A small-molecule ligand and the protein it binds are described below.
Small molecule (SMILES): CCOC(=O)c1c(CSc2ccccc2)n(C)c2cc(Br)c(O)c(CN(C)C)c12

Sequence of chain 1.B:
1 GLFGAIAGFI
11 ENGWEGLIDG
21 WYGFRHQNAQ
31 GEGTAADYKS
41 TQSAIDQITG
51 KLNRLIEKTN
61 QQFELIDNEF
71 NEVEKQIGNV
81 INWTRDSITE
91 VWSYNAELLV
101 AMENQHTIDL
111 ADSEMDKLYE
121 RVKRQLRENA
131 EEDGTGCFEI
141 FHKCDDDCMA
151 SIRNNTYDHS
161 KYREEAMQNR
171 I

Sequence of chain 1.A:
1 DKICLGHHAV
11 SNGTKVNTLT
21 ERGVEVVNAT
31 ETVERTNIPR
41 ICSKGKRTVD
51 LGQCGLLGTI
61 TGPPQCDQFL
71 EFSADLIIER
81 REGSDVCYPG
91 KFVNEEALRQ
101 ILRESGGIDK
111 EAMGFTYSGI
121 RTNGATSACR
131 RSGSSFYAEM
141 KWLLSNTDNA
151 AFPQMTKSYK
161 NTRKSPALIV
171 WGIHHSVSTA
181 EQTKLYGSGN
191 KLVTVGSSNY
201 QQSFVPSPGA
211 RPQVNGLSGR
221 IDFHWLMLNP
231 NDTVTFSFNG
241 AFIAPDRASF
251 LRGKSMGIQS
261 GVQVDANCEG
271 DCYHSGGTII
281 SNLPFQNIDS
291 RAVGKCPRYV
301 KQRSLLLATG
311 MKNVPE

Sequence of chain 1.C:
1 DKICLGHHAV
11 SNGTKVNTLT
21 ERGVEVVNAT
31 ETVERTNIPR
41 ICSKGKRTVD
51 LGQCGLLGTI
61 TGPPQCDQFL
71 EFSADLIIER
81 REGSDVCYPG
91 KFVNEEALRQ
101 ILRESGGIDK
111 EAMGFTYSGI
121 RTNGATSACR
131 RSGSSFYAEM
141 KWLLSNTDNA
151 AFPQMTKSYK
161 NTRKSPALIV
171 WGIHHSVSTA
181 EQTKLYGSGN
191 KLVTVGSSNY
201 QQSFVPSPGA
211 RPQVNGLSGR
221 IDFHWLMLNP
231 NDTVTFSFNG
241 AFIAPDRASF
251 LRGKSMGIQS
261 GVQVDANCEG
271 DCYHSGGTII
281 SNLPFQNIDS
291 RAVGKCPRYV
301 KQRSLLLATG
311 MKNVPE

Sequence of chain 1.D:
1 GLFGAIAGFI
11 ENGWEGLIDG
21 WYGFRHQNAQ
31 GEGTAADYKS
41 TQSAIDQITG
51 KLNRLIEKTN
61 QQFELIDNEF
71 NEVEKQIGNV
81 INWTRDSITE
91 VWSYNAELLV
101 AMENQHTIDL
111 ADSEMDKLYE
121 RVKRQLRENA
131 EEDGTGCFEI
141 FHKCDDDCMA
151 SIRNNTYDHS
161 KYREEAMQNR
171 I

Binding-site contacts:
Ligand atom C26 contacts residue TYR94 of chain 1.B at 3.6 Å (hydrophobic).
Ligand atom C11 contacts residue TYR94 of chain 1.B at 3.7 Å (hydrophobic).
Ligand atom O35 contacts residue TYR94 of chain 1.B at 3.7 Å.
Ligand atom C33 contacts residue GLU90 of chain 1.B at 3.5 Å.
Ligand atom O30 contacts residue TYR94 of chain 1.B at 3.0 Å.
Ligand atom C13 contacts residue LEU55 of chain 1.D at 3.6 Å (hydrophobic).
Ligand atom C17 contacts residue ARG54 of chain 1.D at 3.9 Å.
Ligand atom C1 contacts residue TYR94 of chain 1.B at 3.8 Å (hydrophobic).
Ligand atom C13 contacts residue ARG54 of chain 1.D at 3.6 Å.
Ligand atom O27 contacts residue PRO284 of chain 1.C at 3.9 Å.
Ligand atom C29 contacts residue LEU55 of chain 1.D at 3.5 Å (hydrophobic).
Ligand atom O35 contacts residue GLU90 of chain 1.B at 3.7 Å.
Ligand atom C29 contacts residue PRO284 of chain 1.C at 3.5 Å (hydrophobic).
Ligand atom C12 contacts residue GLU57 of chain 1.D at 3.4 Å.
Ligand atom C12 contacts residue GLU97 of chain 1.B at 3.9 Å.
Ligand atom C28 contacts residue PHE285 of chain 1.C at 3.7 Å (hydrophobic).
Ligand atom C9 contacts residue THR59 of chain 1.D at 3.9 Å.
Ligand atom C10 contacts residue TYR94 of chain 1.B at 3.7 Å (hydrophobic).
Ligand atom C31 contacts residue TYR94 of chain 1.B at 3.6 Å (hydrophobic).
Ligand atom C2 contacts residue THR59 of chain 1.D at 3.8 Å.
Ligand atom C29 contacts residue PHE285 of chain 1.C at 3.7 Å (hydrophobic).
Ligand atom C33 contacts residue THR59 of chain 1.D at 3.4 Å.
Ligand atom C17 contacts residue LEU55 of chain 1.D at 3.5 Å (hydrophobic).
Ligand atom C34 contacts residue TRP92 of chain 1.D at 3.5 Å (hydrophobic).
Ligand atom C15 contacts residue ALA101 of chain 1.B at 3.4 Å (hydrophobic).
Ligand atom C4 contacts residue THR59 of chain 1.D at 3.6 Å.
Ligand atom C3 contacts residue THR59 of chain 1.D at 3.6 Å.
Ligand atom C34 contacts residue ARG298 of chain 1.C at 3.6 Å.
Ligand atom C20 contacts residue GLU97 of chain 1.B at 3.5 Å.
Ligand atom O30 contacts residue TRP92 of chain 1.D at 3.9 Å.
Ligand atom C20 contacts residue LEU98 of chain 1.B at 3.5 Å (hydrophobic).
Ligand atom C34 contacts residue GLU90 of chain 1.B at 3.4 Å.
Ligand atom C31 contacts residue TRP92 of chain 1.D at 3.8 Å (hydrophobic).
Ligand atom BR5 contacts residue GLN302 of chain 1.A at 3.3 Å.
Ligand atom C28 contacts residue PRO284 of chain 1.C at 3.8 Å (hydrophobic).
Ligand atom C2 contacts residue TYR94 of chain 1.B at 3.9 Å (hydrophobic).
Ligand atom S14 contacts residue LEU55 of chain 1.D at 3.4 Å.
Ligand atom C29 contacts residue LEU99 of chain 1.D at 3.5 Å (hydrophobic).
Ligand atom C16 contacts residue ARG54 of chain 1.D at 3.4 Å.
Ligand atom C15 contacts residue ARG54 of chain 1.D at 3.9 Å.